Sequence of chain 1.D:
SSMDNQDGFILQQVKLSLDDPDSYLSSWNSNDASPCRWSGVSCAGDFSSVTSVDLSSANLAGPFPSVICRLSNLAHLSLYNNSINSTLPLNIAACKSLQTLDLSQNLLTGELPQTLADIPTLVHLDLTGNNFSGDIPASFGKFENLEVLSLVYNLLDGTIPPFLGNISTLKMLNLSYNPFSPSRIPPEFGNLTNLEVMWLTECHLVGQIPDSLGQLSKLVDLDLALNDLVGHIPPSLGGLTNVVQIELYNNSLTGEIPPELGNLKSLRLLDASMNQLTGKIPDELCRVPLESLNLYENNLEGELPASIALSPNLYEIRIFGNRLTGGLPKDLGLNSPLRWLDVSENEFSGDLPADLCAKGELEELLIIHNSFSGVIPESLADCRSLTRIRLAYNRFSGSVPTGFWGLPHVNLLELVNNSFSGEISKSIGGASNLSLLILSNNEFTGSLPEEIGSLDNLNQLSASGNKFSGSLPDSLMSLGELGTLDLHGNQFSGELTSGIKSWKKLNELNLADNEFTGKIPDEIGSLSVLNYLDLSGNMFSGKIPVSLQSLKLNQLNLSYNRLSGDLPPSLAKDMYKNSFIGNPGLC

Binding-site contacts:
Ligand atom C2 contacts residue ASN132 of chain 1.D at 2.5 Å.
Ligand atom N2 contacts residue ASN132 of chain 1.D at 2.9 Å (h-bond).
Ligand atom O6 contacts residue SER134 of chain 1.D at 3.7 Å.
Ligand atom C3 contacts residue ASN132 of chain 1.D at 3.8 Å.
Ligand atom O5 contacts residue ASN132 of chain 1.D at 2.4 Å (h-bond).
Ligand atom C1 contacts residue ASN132 of chain 1.D at 1.4 Å.
Ligand atom C7 contacts residue ASN132 of chain 1.D at 3.2 Å.
Ligand atom C5 contacts residue ASN132 of chain 1.D at 3.7 Å.
Ligand atom C1 contacts residue LEU156 of chain 1.D at 3.9 Å (hydrophobic).
Ligand atom C8 contacts residue ASN132 of chain 1.D at 4.3 Å.
Ligand atom C2 contacts residue THR110 of chain 1.D at 4.0 Å.
Ligand atom C4 contacts residue ASN132 of chain 1.D at 4.2 Å.
Ligand atom O7 contacts residue THR110 of chain 1.D at 3.9 Å.
Ligand atom C6 contacts residue SER134 of chain 1.D at 4.2 Å.
Ligand atom O5 contacts residue THR110 of chain 1.D at 3.6 Å (h-bond).
Ligand atom O5 contacts residue LEU156 of chain 1.D at 3.8 Å.
Ligand atom O7 contacts residue ASN132 of chain 1.D at 3.2 Å (h-bond).
Ligand atom C5 contacts residue LEU156 of chain 1.D at 4.1 Å (hydrophobic).
Ligand atom C1 contacts residue THR110 of chain 1.D at 3.7 Å.

A small-molecule ligand and the protein it binds are described below.
Small molecule (SMILES): CC(=O)N[C@@H]1[C@@H](O)[C@H](O)[C@@H](CO)O[C@H]1O